Sequence of chain 1.B:
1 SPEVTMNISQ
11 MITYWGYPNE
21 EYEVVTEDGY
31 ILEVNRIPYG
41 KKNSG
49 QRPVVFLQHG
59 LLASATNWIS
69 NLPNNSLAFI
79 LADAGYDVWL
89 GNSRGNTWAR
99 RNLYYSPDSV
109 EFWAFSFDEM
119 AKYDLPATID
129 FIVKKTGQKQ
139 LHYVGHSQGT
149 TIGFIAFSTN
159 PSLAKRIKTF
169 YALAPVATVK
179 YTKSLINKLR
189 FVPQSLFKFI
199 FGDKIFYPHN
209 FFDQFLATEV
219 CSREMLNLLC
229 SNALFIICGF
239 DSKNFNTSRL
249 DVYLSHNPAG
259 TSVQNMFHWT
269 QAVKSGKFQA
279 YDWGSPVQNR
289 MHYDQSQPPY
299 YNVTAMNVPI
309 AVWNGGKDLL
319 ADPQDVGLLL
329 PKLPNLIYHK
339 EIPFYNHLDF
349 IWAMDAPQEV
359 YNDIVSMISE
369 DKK

The protein below binds the small molecule below.
Small molecule (SMILES): CC(=O)N[C@H]1[C@H](O[C@H]2[C@H](O)[C@@H](NC(C)=O)CO[C@@H]2CO)O[C@H](CO)[C@@H](O)[C@@H]1O

Binding-site contacts:
Ligand atom O6 contacts residue ARG247 of chain 1.B at 3.3 Å (salt-bridge).
Ligand atom C8 contacts residue NAG1 of chain 1.I at 3.4 Å.
Ligand atom C2 contacts residue LEU70 of chain 1.B at 3.7 Å (hydrophobic).
Ligand atom O5 contacts residue SER246 of chain 1.B at 3.6 Å.
Ligand atom C3 contacts residue ASN244 of chain 1.B at 3.8 Å.
Ligand atom C1 contacts residue ASN244 of chain 1.B at 1.4 Å.
Ligand atom C2 contacts residue ASN244 of chain 1.B at 2.4 Å.
Ligand atom C6 contacts residue TRP15 of chain 1.B at 3.7 Å (hydrophobic).
Ligand atom C8 contacts residue MET352 of chain 1.B at 4.4 Å (hydrophobic).
Ligand atom C7 contacts residue ASN244 of chain 1.B at 3.5 Å.
Ligand atom C3 contacts residue LEU70 of chain 1.B at 4.2 Å (hydrophobic).
Ligand atom C4 contacts residue ASN244 of chain 1.B at 4.2 Å.
Ligand atom O3 contacts residue LEU70 of chain 1.B at 3.6 Å.
Ligand atom C1 contacts residue SER246 of chain 1.B at 4.2 Å.
Ligand atom C5 contacts residue ASN244 of chain 1.B at 3.7 Å.
Ligand atom O5 contacts residue ASN244 of chain 1.B at 2.4 Å (h-bond).
Ligand atom N2 contacts residue LEU70 of chain 1.B at 3.7 Å.
Ligand atom C7 contacts residue NAG1 of chain 1.I at 4.3 Å.
Ligand atom O5 contacts residue ARG247 of chain 1.B at 3.6 Å.
Ligand atom C1 contacts residue ARG247 of chain 1.B at 4.2 Å.
Ligand atom C6 contacts residue SER246 of chain 1.B at 4.1 Å.
Ligand atom N2 contacts residue ASN244 of chain 1.B at 2.8 Å (h-bond).
Ligand atom O3 contacts residue NAG1 of chain 1.I at 3.9 Å.
Ligand atom C5 contacts residue SER246 of chain 1.B at 4.0 Å.
Ligand atom O7 contacts residue ASN244 of chain 1.B at 3.9 Å.
Ligand atom C8 contacts residue ASN244 of chain 1.B at 4.5 Å.
Ligand atom C6 contacts residue ARG247 of chain 1.B at 4.4 Å.